This small molecule binds to this protein.
Small molecule (SMILES): N#CC1(OC(=O)[C@H]2C[C@]3(CN2)C(=O)Nc2ccccc23)CCCCC1

Sequence of chain 1.A:
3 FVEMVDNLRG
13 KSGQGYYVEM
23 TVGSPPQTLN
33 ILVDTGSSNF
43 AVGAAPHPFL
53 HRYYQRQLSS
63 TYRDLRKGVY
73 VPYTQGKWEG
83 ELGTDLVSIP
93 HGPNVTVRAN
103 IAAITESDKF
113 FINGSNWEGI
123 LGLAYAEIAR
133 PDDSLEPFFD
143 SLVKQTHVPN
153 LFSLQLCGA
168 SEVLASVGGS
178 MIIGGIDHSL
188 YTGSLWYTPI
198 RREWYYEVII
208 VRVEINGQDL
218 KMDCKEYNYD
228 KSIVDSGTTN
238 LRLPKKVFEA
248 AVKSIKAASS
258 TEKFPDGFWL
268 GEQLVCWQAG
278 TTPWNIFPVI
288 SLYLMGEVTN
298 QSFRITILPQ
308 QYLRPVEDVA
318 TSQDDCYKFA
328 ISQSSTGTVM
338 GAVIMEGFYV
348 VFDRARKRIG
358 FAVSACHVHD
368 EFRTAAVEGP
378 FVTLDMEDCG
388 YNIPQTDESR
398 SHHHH

Binding-site contacts:
Ligand atom C4 contacts residue ASP36 of chain 1.A at 3.5 Å.
Ligand atom N10 contacts residue ASP232 of chain 1.A at 2.7 Å (salt-bridge).
Ligand atom O12 contacts residue GLY38 of chain 1.A at 3.3 Å (h-bond).
Ligand atom C3 contacts residue LEU34 of chain 1.A at 3.7 Å (hydrophobic).
Ligand atom C5 contacts residue LEU34 of chain 1.A at 3.6 Å (hydrophobic).
Ligand atom O11 contacts residue ASP232 of chain 1.A at 3.1 Å (salt-bridge).
Ligand atom C6 contacts residue GLN77 of chain 1.A at 3.8 Å.
Ligand atom C22 contacts residue TYR202 of chain 1.A at 3.6 Å (hydrophobic).
Ligand atom O11 contacts residue GLY38 of chain 1.A at 3.8 Å.
Ligand atom C7 contacts residue ASP36 of chain 1.A at 3.3 Å.
Ligand atom N16 contacts residue TYR75 of chain 1.A at 3.5 Å.
Ligand atom C13 contacts residue GLY234 of chain 1.A at 3.3 Å.
Ligand atom N25 contacts residue THR76 of chain 1.A at 3.1 Å (h-bond).
Ligand atom C23 contacts residue ILE230 of chain 1.A at 3.8 Å (hydrophobic).
Ligand atom C14 contacts residue TYR75 of chain 1.A at 3.6 Å (hydrophobic).
Ligand atom C9 contacts residue GLY38 of chain 1.A at 3.4 Å.
Ligand atom O15 contacts residue TYR75 of chain 1.A at 3.3 Å.
Ligand atom C20 contacts residue THR333 of chain 1.A at 3.7 Å.
Ligand atom C13 contacts residue ASP36 of chain 1.A at 3.2 Å.
Ligand atom C23 contacts residue TYR202 of chain 1.A at 3.6 Å (hydrophobic).
Ligand atom C13 contacts residue ASP232 of chain 1.A at 3.5 Å.
Ligand atom N25 contacts residue TYR75 of chain 1.A at 3.4 Å.
Ligand atom C17 contacts residue GLN77 of chain 1.A at 3.7 Å.
Ligand atom C8 contacts residue PHE112 of chain 1.A at 3.6 Å (hydrophobic).
Ligand atom C13 contacts residue THR235 of chain 1.A at 3.9 Å.
Ligand atom C7 contacts residue ASP232 of chain 1.A at 3.8 Å.
Ligand atom O12 contacts residue TYR75 of chain 1.A at 3.2 Å.
Ligand atom C21 contacts residue THR333 of chain 1.A at 3.8 Å.
Ligand atom C3 contacts residue ASP36 of chain 1.A at 3.7 Å.
Ligand atom C22 contacts residue ILE230 of chain 1.A at 3.8 Å (hydrophobic).
Ligand atom C2 contacts residue ASP36 of chain 1.A at 3.8 Å.
Ligand atom C17 contacts residue TYR75 of chain 1.A at 3.8 Å (hydrophobic).
Ligand atom C4 contacts residue TYR75 of chain 1.A at 3.6 Å (hydrophobic).
Ligand atom N10 contacts residue ASP36 of chain 1.A at 2.7 Å (salt-bridge).
Ligand atom C21 contacts residue ILE230 of chain 1.A at 3.9 Å (hydrophobic).
Ligand atom N16 contacts residue GLN77 of chain 1.A at 2.9 Å (h-bond).
Ligand atom C5 contacts residue PHE112 of chain 1.A at 3.8 Å (hydrophobic).
Ligand atom C5 contacts residue TRP119 of chain 1.A at 3.8 Å (hydrophobic).
Ligand atom C23 contacts residue GLY38 of chain 1.A at 3.7 Å.
Ligand atom C7 contacts residue GLY38 of chain 1.A at 3.6 Å.